Sequence of chain 43.S:
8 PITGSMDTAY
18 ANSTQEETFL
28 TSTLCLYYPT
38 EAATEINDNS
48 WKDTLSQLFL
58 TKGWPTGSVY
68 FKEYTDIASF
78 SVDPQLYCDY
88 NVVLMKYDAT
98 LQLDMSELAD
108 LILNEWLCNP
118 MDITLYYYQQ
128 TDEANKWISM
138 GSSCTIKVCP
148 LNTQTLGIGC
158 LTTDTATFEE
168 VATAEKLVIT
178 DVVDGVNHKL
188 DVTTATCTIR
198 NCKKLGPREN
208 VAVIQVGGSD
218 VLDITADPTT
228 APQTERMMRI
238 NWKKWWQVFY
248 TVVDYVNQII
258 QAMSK

The protein below binds the small molecule below.
Small molecule (SMILES): CC(=O)N[C@H]1[C@H](O[C@H]2[C@H](O)[C@@H](NC(C)=O)CO[C@@H]2CO)O[C@H](CO)[C@@H](O)[C@@H]1O

Binding-site contacts:
Ligand atom C1 contacts residue ASN19 of chain 43.S at 1.9 Å.
Ligand atom N2 contacts residue ASN19 of chain 43.S at 4.1 Å.
Ligand atom C5 contacts residue ASN19 of chain 43.S at 3.4 Å.
Ligand atom C2 contacts residue ASN19 of chain 43.S at 3.4 Å.
Ligand atom C3 contacts residue ASN19 of chain 43.S at 4.4 Å.
Ligand atom O5 contacts residue ASN19 of chain 43.S at 2.2 Å (h-bond).
Ligand atom C6 contacts residue ASN19 of chain 43.S at 4.1 Å.
Ligand atom C8 contacts residue TYR17 of chain 43.S at 4.2 Å (hydrophobic).
Ligand atom O6 contacts residue ASN19 of chain 43.S at 4.4 Å.